Sequence of chain 1.A:
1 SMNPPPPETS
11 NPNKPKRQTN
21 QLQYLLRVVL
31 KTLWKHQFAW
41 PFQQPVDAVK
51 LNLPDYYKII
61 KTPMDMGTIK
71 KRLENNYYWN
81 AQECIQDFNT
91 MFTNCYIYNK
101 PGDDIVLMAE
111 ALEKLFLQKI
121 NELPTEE

Binding-site contacts:
Ligand atom C5 contacts residue LEU53 of chain 1.A at 4.1 Å (hydrophobic).
Ligand atom C4 contacts residue VAL46 of chain 1.A at 4.1 Å (hydrophobic).
Ligand atom C22 contacts residue LEU51 of chain 1.A at 4.0 Å (hydrophobic).
Ligand atom C6 contacts residue ASN99 of chain 1.A at 3.3 Å.
Ligand atom O1 contacts residue LEU51 of chain 1.A at 3.8 Å.
Ligand atom C21 contacts residue LEU51 of chain 1.A at 3.7 Å (hydrophobic).
Ligand atom O7 contacts residue ASN99 of chain 1.A at 3.9 Å.
Ligand atom C24 contacts residue PRO41 of chain 1.A at 4.1 Å (hydrophobic).
Ligand atom C2 contacts residue LEU51 of chain 1.A at 3.7 Å (hydrophobic).
Ligand atom C6 contacts residue TYR98 of chain 1.A at 3.9 Å (hydrophobic).
Ligand atom C4 contacts residue ILE105 of chain 1.A at 4.2 Å (hydrophobic).
Ligand atom C3 contacts residue PRO41 of chain 1.A at 3.7 Å (hydrophobic).
Ligand atom C7 contacts residue LEU53 of chain 1.A at 4.0 Å (hydrophobic).
Ligand atom C8 contacts residue LEU53 of chain 1.A at 4.1 Å (hydrophobic).
Ligand atom C6 contacts residue ILE105 of chain 1.A at 4.1 Å (hydrophobic).
Ligand atom C10 contacts residue ILE105 of chain 1.A at 3.9 Å (hydrophobic).
Ligand atom C23 contacts residue PRO41 of chain 1.A at 4.2 Å (hydrophobic).
Ligand atom C26 contacts residue PRO41 of chain 1.A at 3.7 Å (hydrophobic).
Ligand atom C5 contacts residue ASN99 of chain 1.A at 3.7 Å.
Ligand atom CL1 contacts residue ILE105 of chain 1.A at 4.1 Å.
Ligand atom C13 contacts residue LEU53 of chain 1.A at 4.2 Å (hydrophobic).
Ligand atom CL1 contacts residue PRO41 of chain 1.A at 4.0 Å.
Ligand atom C2 contacts residue PRO41 of chain 1.A at 3.9 Å (hydrophobic).
Ligand atom C25 contacts residue PRO41 of chain 1.A at 3.9 Å (hydrophobic).
Ligand atom C5 contacts residue ILE105 of chain 1.A at 4.0 Å (hydrophobic).
Ligand atom O5 contacts residue ASN99 of chain 1.A at 3.0 Å (h-bond).
Ligand atom O5 contacts residue TYR56 of chain 1.A at 3.8 Å.
Ligand atom C24 contacts residue TRP40 of chain 1.A at 3.6 Å (hydrophobic).
Ligand atom C25 contacts residue GLN44 of chain 1.A at 3.8 Å.
Ligand atom C26 contacts residue LEU51 of chain 1.A at 3.7 Å (hydrophobic).
Ligand atom O7 contacts residue LEU53 of chain 1.A at 4.0 Å.
Ligand atom O5 contacts residue TYR98 of chain 1.A at 3.8 Å.
Ligand atom C22 contacts residue PRO41 of chain 1.A at 3.7 Å (hydrophobic).
Ligand atom C21 contacts residue PRO41 of chain 1.A at 3.6 Å (hydrophobic).
Ligand atom C23 contacts residue TRP40 of chain 1.A at 3.4 Å (hydrophobic).
Ligand atom C3 contacts residue LEU51 of chain 1.A at 4.1 Å (hydrophobic).
Ligand atom O4 contacts residue VAL46 of chain 1.A at 3.5 Å.
Ligand atom O3 contacts residue LEU53 of chain 1.A at 3.7 Å.
Ligand atom C6 contacts residue LEU53 of chain 1.A at 4.0 Å (hydrophobic).
Ligand atom C7 contacts residue ASN99 of chain 1.A at 4.0 Å.

This protein binds this small molecule.
Small molecule (SMILES): CN1CC[C@H](c2c(O)cc(O)c3c(=O)cc(-c4ccccc4Cl)oc23)[C@H](O)C1